Sequence of chain 1.B:
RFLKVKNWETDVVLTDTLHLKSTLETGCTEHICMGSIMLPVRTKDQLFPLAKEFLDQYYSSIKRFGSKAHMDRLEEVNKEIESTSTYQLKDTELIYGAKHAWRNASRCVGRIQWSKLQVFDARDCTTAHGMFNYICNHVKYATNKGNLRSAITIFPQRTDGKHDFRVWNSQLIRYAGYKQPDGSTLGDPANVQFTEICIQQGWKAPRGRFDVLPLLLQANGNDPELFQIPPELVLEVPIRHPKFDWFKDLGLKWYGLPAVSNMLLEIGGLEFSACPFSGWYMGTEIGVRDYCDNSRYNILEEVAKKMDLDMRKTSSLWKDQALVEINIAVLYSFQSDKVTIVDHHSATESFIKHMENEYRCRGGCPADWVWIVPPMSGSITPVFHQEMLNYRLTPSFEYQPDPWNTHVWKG

Binding-site contacts:
Ligand atom C5' contacts residue HEM1 of chain 1.H at 3.6 Å.
Ligand atom N01 contacts residue GLU296 of chain 1.B at 2.6 Å (salt-bridge).
Ligand atom C02 contacts residue GLU296 of chain 1.B at 3.6 Å.
Ligand atom N02 contacts residue TRP291 of chain 1.B at 2.7 Å (h-bond).
Ligand atom C4' contacts residue GLN182 of chain 1.B at 3.6 Å.
Ligand atom N12 contacts residue HEM1 of chain 1.H at 2.5 Å (h-bond).
Ligand atom N1' contacts residue GLU296 of chain 1.B at 2.9 Å (salt-bridge).
Ligand atom C07 contacts residue GLY290 of chain 1.B at 3.5 Å.
Ligand atom C07 contacts residue SER289 of chain 1.B at 3.8 Å.
Ligand atom C23 contacts residue TYR410 of chain 1.B at 3.7 Å (hydrophobic).
Ligand atom C07 contacts residue PHE288 of chain 1.B at 3.7 Å (hydrophobic).
Ligand atom C10 contacts residue HEM1 of chain 1.H at 3.8 Å.
Ligand atom C02 contacts residue HEM1 of chain 1.H at 3.6 Å.
Ligand atom O21 contacts residue TYR410 of chain 1.B at 3.6 Å (h-bond).
Ligand atom O21 contacts residue HEM1 of chain 1.H at 3.2 Å (h-bond).
Ligand atom C2' contacts residue PRO269 of chain 1.B at 3.9 Å (hydrophobic).
Ligand atom C13 contacts residue TRP382 of chain 1.B at 3.8 Å (hydrophobic).
Ligand atom C2' contacts residue GLU296 of chain 1.B at 3.1 Å.
Ligand atom C03 contacts residue HEM1 of chain 1.H at 3.5 Å.
Ligand atom C08 contacts residue HEM1 of chain 1.H at 3.6 Å.
Ligand atom C02 contacts residue TRP291 of chain 1.B at 3.7 Å (hydrophobic).
Ligand atom O21 contacts residue TRP382 of chain 1.B at 3.6 Å.
Ligand atom C05 contacts residue VAL271 of chain 1.B at 3.8 Å (hydrophobic).
Ligand atom C03 contacts residue PRO269 of chain 1.B at 3.7 Å (hydrophobic).
Ligand atom N1' contacts residue TYR292 of chain 1.B at 3.7 Å.
Ligand atom C07 contacts residue PRO269 of chain 1.B at 3.8 Å (hydrophobic).
Ligand atom C02 contacts residue PRO269 of chain 1.B at 3.8 Å (hydrophobic).
Ligand atom N02 contacts residue TYR292 of chain 1.B at 3.8 Å.
Ligand atom C08 contacts residue GLU296 of chain 1.B at 3.4 Å.
Ligand atom N02 contacts residue HEM1 of chain 1.H at 3.3 Å.
Ligand atom C13 contacts residue HEM1 of chain 1.H at 3.3 Å.
Ligand atom C3' contacts residue GLU296 of chain 1.B at 3.8 Å.
Ligand atom N02 contacts residue GLU296 of chain 1.B at 2.8 Å (salt-bridge).
Ligand atom C5' contacts residue GLU296 of chain 1.B at 3.8 Å.
Ligand atom C11 contacts residue HEM1 of chain 1.H at 3.1 Å.
Ligand atom C07 contacts residue HEM1 of chain 1.H at 3.6 Å.
Ligand atom C06 contacts residue GLU296 of chain 1.B at 3.4 Å.
Ligand atom O09 contacts residue HEM1 of chain 1.H at 3.2 Å (h-bond).
Ligand atom C2' contacts residue TYR292 of chain 1.B at 3.6 Å (hydrophobic).
Ligand atom C22 contacts residue HEM1 of chain 1.H at 3.6 Å.

This protein binds this small molecule.
Small molecule (SMILES): Cc1cc(N)nc(C[C@H]2CNC[C@H]2OCCNCc2ccco2)c1